Binding-site contacts:
Ligand atom C7 contacts residue ASN246 of chain 1.A at 3.6 Å.
Ligand atom O7 contacts residue ASN246 of chain 1.A at 3.4 Å (h-bond).
Ligand atom O7 contacts residue TRP155 of chain 1.A at 4.1 Å.
Ligand atom O6 contacts residue SER248 of chain 1.A at 4.3 Å.
Ligand atom C7 contacts residue GLN237 of chain 1.A at 4.3 Å.
Ligand atom C2 contacts residue ASN246 of chain 1.A at 2.4 Å.
Ligand atom C8 contacts residue ASN158 of chain 1.A at 3.7 Å.
Ligand atom O5 contacts residue ASN246 of chain 1.A at 2.4 Å (h-bond).
Ligand atom N2 contacts residue GLN237 of chain 1.A at 4.4 Å.
Ligand atom C5 contacts residue ASN246 of chain 1.A at 3.6 Å.
Ligand atom C6 contacts residue PHE247 of chain 1.A at 4.4 Å (hydrophobic).
Ligand atom C4 contacts residue ASN246 of chain 1.A at 4.2 Å.
Ligand atom O7 contacts residue TYR33 of chain 1.A at 3.7 Å.
Ligand atom C8 contacts residue GLN237 of chain 1.A at 4.1 Å.
Ligand atom O3 contacts residue ASN246 of chain 1.A at 4.0 Å.
Ligand atom O5 contacts residue PHE247 of chain 1.A at 4.3 Å.
Ligand atom N2 contacts residue ASN246 of chain 1.A at 3.3 Å (h-bond).
Ligand atom C3 contacts residue ASN246 of chain 1.A at 3.7 Å.
Ligand atom C6 contacts residue LYS249 of chain 1.A at 4.3 Å.
Ligand atom O6 contacts residue LYS249 of chain 1.A at 4.3 Å.
Ligand atom C1 contacts residue ASN246 of chain 1.A at 1.4 Å.

Sequence of chain 1.A:
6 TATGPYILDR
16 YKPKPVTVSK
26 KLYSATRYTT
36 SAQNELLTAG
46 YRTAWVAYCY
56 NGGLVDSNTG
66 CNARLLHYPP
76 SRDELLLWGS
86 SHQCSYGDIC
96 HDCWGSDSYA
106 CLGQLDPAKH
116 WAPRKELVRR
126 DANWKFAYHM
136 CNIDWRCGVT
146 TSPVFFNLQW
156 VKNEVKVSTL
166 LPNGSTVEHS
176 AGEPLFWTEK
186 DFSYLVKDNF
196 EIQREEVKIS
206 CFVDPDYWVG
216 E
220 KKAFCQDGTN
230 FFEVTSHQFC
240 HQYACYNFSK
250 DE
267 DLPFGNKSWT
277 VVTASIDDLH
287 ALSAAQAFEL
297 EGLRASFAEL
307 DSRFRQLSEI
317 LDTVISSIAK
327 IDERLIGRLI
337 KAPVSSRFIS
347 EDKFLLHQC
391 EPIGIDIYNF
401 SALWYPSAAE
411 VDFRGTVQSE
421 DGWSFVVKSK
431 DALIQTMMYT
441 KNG

The protein below binds the small molecule below.
Small molecule (SMILES): CC(=O)N[C@@H]1[C@@H](O)[C@H](O)[C@@H](CO)O[C@H]1O